The protein below binds the small molecule below.
Small molecule (SMILES): CC[C@H](C)[C@@H](C=O)NC(=O)[C@H](CC(C)C)NC(=O)[C@H](CCCNC(N)=[NH2+])NC(=O)[C@H](Cc1ccc(O)cc1)NC(=O)[C@H](CCCC[NH3+])NC(=O)[C@@H](N)CO

Sequence of chain 1.B:
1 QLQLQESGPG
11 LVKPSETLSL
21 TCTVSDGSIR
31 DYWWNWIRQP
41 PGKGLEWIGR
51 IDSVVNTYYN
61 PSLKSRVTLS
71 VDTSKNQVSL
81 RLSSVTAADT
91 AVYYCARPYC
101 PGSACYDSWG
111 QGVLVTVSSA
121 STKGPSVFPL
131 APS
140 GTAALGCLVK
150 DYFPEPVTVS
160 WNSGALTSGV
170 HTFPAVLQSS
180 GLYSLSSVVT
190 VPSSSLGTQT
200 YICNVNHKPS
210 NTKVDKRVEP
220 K

Binding-site contacts:
Ligand atom C contacts residue ILE4 of chain 1.A at 3.8 Å (hydrophobic).
Ligand atom O contacts residue PRO6 of chain 1.A at 3.3 Å.
Ligand atom CA contacts residue LEU2 of chain 1.A at 3.3 Å (hydrophobic).
Ligand atom CD1 contacts residue ASP3 of chain 1.A at 4.0 Å.
Ligand atom O contacts residue ILE4 of chain 1.A at 3.5 Å.
Ligand atom O contacts residue CYS105 of chain 1.B at 3.9 Å.
Ligand atom N contacts residue LEU2 of chain 1.A at 2.9 Å (h-bond).
Ligand atom C contacts residue LEU2 of chain 1.A at 3.5 Å (hydrophobic).
Ligand atom C contacts residue ILE4 of chain 1.A at 3.9 Å (hydrophobic).
Ligand atom CD1 contacts residue TYR18 of chain 1.A at 3.6 Å (hydrophobic).
Ligand atom CD2 contacts residue ASP3 of chain 1.A at 4.0 Å.
Ligand atom CA contacts residue GLY102 of chain 1.B at 3.5 Å.
Ligand atom CD2 contacts residue GLU10 of chain 1.A at 4.0 Å.
Ligand atom C contacts residue TYR32 of chain 1.B at 3.7 Å (hydrophobic).
Ligand atom CG contacts residue LEU2 of chain 1.A at 3.8 Å (hydrophobic).
Ligand atom CB contacts residue LEU2 of chain 1.A at 3.6 Å (hydrophobic).
Ligand atom CG2 contacts residue TYR32 of chain 1.B at 3.2 Å (hydrophobic).
Ligand atom CE2 contacts residue LEU20 of chain 1.A at 3.7 Å (hydrophobic).
Ligand atom C contacts residue ILE4 of chain 1.A at 3.7 Å (hydrophobic).
Ligand atom CE2 contacts residue LEU2 of chain 1.A at 3.8 Å (hydrophobic).
Ligand atom CD2 contacts residue LEU2 of chain 1.A at 3.7 Å (hydrophobic).
Ligand atom CD2 contacts residue LEU20 of chain 1.A at 3.7 Å (hydrophobic).
Ligand atom CG1 contacts residue ASP3 of chain 1.A at 3.9 Å.
Ligand atom CA contacts residue ILE4 of chain 1.A at 3.3 Å (hydrophobic).
Ligand atom N contacts residue ILE4 of chain 1.A at 3.1 Å (h-bond).
Ligand atom CG contacts residue SER103 of chain 1.B at 3.8 Å.
Ligand atom C contacts residue CYS100 of chain 1.B at 4.0 Å (hydrophobic).
Ligand atom O contacts residue ASP3 of chain 1.A at 3.2 Å.
Ligand atom CD2 contacts residue SER103 of chain 1.B at 3.8 Å.
Ligand atom CD1 contacts residue ILE4 of chain 1.A at 3.5 Å (hydrophobic).
Ligand atom CA contacts residue LEU2 of chain 1.A at 4.0 Å (hydrophobic).
Ligand atom CG contacts residue ASP3 of chain 1.A at 3.3 Å.
Ligand atom CB contacts residue TYR32 of chain 1.B at 3.4 Å (hydrophobic).
Ligand atom O contacts residue TYR32 of chain 1.B at 3.2 Å (h-bond).
Ligand atom O contacts residue SER103 of chain 1.B at 3.3 Å.
Ligand atom O contacts residue GLY102 of chain 1.B at 3.7 Å.
Ligand atom CZ contacts residue LEU20 of chain 1.A at 3.7 Å (hydrophobic).
Ligand atom CB contacts residue ILE4 of chain 1.A at 3.2 Å (hydrophobic).
Ligand atom C contacts residue GLY102 of chain 1.B at 3.3 Å.
Ligand atom O contacts residue ILE4 of chain 1.A at 2.8 Å (h-bond).

Sequence of chain 1.A:
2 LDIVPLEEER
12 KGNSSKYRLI